Sequence of chain 1.D:
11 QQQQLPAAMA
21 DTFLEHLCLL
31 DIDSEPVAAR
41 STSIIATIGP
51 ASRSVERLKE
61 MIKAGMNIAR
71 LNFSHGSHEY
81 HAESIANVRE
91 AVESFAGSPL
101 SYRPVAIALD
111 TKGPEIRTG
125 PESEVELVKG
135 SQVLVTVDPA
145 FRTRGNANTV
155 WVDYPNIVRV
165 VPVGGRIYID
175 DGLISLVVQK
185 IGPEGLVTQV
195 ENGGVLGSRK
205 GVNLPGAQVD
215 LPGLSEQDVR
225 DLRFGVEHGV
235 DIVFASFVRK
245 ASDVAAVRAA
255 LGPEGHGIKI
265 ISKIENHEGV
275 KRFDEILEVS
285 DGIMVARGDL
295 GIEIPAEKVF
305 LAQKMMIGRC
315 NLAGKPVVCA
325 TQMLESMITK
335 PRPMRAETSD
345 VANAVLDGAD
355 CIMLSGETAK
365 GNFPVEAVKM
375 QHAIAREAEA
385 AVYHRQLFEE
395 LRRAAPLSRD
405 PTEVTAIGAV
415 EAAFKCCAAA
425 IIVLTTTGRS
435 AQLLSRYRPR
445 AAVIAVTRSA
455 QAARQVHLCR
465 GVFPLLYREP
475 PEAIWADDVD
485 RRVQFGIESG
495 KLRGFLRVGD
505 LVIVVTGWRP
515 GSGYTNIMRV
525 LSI

Binding-site contacts:
Ligand atom O2P contacts residue LYS267 of chain 1.D at 3.2 Å (salt-bridge).
Ligand atom C2 contacts residue ALA290 of chain 1.D at 3.5 Å (hydrophobic).
Ligand atom O1 contacts residue GLY292 of chain 1.D at 2.7 Å (h-bond).
Ligand atom C1 contacts residue GLU269 of chain 1.D at 3.3 Å.
Ligand atom C2 contacts residue LYS267 of chain 1.D at 3.8 Å.
Ligand atom O1P contacts residue LYS267 of chain 1.D at 3.0 Å (salt-bridge).
Ligand atom O1P contacts residue ASP293 of chain 1.D at 3.6 Å.
Ligand atom O2 contacts residue GLU269 of chain 1.D at 2.6 Å (salt-bridge).
Ligand atom O3P contacts residue MN1 of chain 1.T at 3.6 Å.
Ligand atom O1 contacts residue THR325 of chain 1.D at 2.7 Å (h-bond).
Ligand atom O2P contacts residue ARG70 of chain 1.D at 3.6 Å.
Ligand atom P contacts residue MN1 of chain 1.T at 2.3 Å.
Ligand atom O1 contacts residue ARG291 of chain 1.D at 3.6 Å (salt-bridge).
Ligand atom P contacts residue GLU269 of chain 1.D at 3.8 Å.
Ligand atom C2 contacts residue MN1 of chain 1.T at 2.8 Å.
Ligand atom O2 contacts residue MN1 of chain 1.T at 2.2 Å.
Ligand atom O4P contacts residue GLU269 of chain 1.D at 3.5 Å (salt-bridge).
Ligand atom O1 contacts residue ASP293 of chain 1.D at 3.7 Å.
Ligand atom O1 contacts residue MN1 of chain 1.T at 4.0 Å.
Ligand atom C1 contacts residue GLY292 of chain 1.D at 3.7 Å.
Ligand atom O1P contacts residue GLU269 of chain 1.D at 2.9 Å (salt-bridge).
Ligand atom O2 contacts residue GLY292 of chain 1.D at 3.6 Å.
Ligand atom O2 contacts residue ASP293 of chain 1.D at 2.7 Å (salt-bridge).
Ligand atom C1 contacts residue THR325 of chain 1.D at 3.6 Å.
Ligand atom O2P contacts residue MN1 of chain 1.T at 3.2 Å.
Ligand atom O2P contacts residue K1 of chain 1.S at 2.7 Å.
Ligand atom O1P contacts residue MN1 of chain 1.T at 1.8 Å.
Ligand atom C1 contacts residue MN1 of chain 1.T at 2.8 Å.
Ligand atom P contacts residue ASP293 of chain 1.D at 3.9 Å.
Ligand atom P contacts residue LYS267 of chain 1.D at 3.7 Å.
Ligand atom O1 contacts residue ALA290 of chain 1.D at 3.2 Å.
Ligand atom O3P contacts residue ARG70 of chain 1.D at 3.7 Å.
Ligand atom O2 contacts residue ALA290 of chain 1.D at 3.9 Å.
Ligand atom O4P contacts residue MN1 of chain 1.T at 2.0 Å.
Ligand atom C1 contacts residue ASP293 of chain 1.D at 3.7 Å.
Ligand atom C2 contacts residue GLU269 of chain 1.D at 3.4 Å.
Ligand atom C2 contacts residue THR325 of chain 1.D at 4.0 Å.
Ligand atom C1 contacts residue ALA290 of chain 1.D at 3.4 Å (hydrophobic).
Ligand atom P contacts residue ARG70 of chain 1.D at 4.2 Å.
Ligand atom O4P contacts residue ASP293 of chain 1.D at 2.9 Å (salt-bridge).

This small molecule binds to this protein.
Small molecule (SMILES): O=C(O)COP(=O)(O)O